Sequence of chain 1.A:
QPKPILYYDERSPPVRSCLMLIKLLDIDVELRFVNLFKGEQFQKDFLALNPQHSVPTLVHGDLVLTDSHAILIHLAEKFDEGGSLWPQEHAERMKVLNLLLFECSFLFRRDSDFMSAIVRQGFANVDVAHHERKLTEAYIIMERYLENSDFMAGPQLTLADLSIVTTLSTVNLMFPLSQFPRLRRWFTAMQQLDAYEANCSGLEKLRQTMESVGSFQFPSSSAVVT

The small molecule below binds the protein below.
Small molecule (SMILES): Cc1ccc(C(C)(C)C)cc1S(=O)(=O)Nc1ccccc1C(=O)O

Binding-site contacts:
Ligand atom C7 contacts residue PHE117 of chain 1.A at 4.1 Å (hydrophobic).
Ligand atom C7 contacts residue SER121 of chain 1.A at 3.8 Å.
Ligand atom C28 contacts residue PHE46 of chain 1.A at 4.0 Å (hydrophobic).
Ligand atom C21 contacts residue MET124 of chain 1.A at 3.6 Å (hydrophobic).
Ligand atom C2 contacts residue PRO22 of chain 1.A at 3.5 Å (hydrophobic).
Ligand atom O8 contacts residue SER125 of chain 1.A at 4.1 Å.
Ligand atom C4 contacts residue PHE117 of chain 1.A at 4.1 Å (hydrophobic).
Ligand atom C3 contacts residue LEU215 of chain 1.A at 4.2 Å (hydrophobic).
Ligand atom C4 contacts residue MET124 of chain 1.A at 4.1 Å (hydrophobic).
Ligand atom C15 contacts residue PHE46 of chain 1.A at 3.5 Å (hydrophobic).
Ligand atom O14 contacts residue PHE46 of chain 1.A at 3.1 Å.
Ligand atom C17 contacts residue SER125 of chain 1.A at 3.8 Å.
Ligand atom C27 contacts residue GSH1 of chain 1.D at 4.1 Å.
Ligand atom O13 contacts residue LEU215 of chain 1.A at 3.2 Å.
Ligand atom C27 contacts residue GLN50 of chain 1.A at 3.6 Å.
Ligand atom C2 contacts residue GSH1 of chain 1.D at 4.1 Å.
Ligand atom C17 contacts residue VAL128 of chain 1.A at 3.8 Å (hydrophobic).
Ligand atom C20 contacts residue PHE46 of chain 1.A at 3.6 Å (hydrophobic).
Ligand atom C2 contacts residue LEU215 of chain 1.A at 4.2 Å (hydrophobic).
Ligand atom C7 contacts residue GSH1 of chain 1.D at 3.6 Å.
Ligand atom C27 contacts residue LEU45 of chain 1.A at 4.2 Å (hydrophobic).
Ligand atom C28 contacts residue LEU45 of chain 1.A at 3.4 Å (hydrophobic).
Ligand atom C3 contacts residue THR179 of chain 1.A at 4.2 Å.
Ligand atom O13 contacts residue PHE46 of chain 1.A at 3.4 Å.
Ligand atom N1 contacts residue GSH1 of chain 1.D at 3.2 Å (h-bond).
Ligand atom C5 contacts residue SER121 of chain 1.A at 3.3 Å.
Ligand atom C6 contacts residue GSH1 of chain 1.D at 3.6 Å.
Ligand atom O9 contacts residue GSH1 of chain 1.D at 3.2 Å.
Ligand atom C4 contacts residue SER121 of chain 1.A at 3.8 Å.
Ligand atom C6 contacts residue PHE117 of chain 1.A at 4.1 Å (hydrophobic).
Ligand atom O8 contacts residue PHE117 of chain 1.A at 3.9 Å.
Ligand atom C3 contacts residue PRO22 of chain 1.A at 3.6 Å (hydrophobic).
Ligand atom S12 contacts residue PHE46 of chain 1.A at 3.6 Å.
Ligand atom C5 contacts residue PHE117 of chain 1.A at 3.8 Å (hydrophobic).
Ligand atom C16 contacts residue PHE46 of chain 1.A at 4.1 Å (hydrophobic).
Ligand atom O8 contacts residue SER121 of chain 1.A at 2.6 Å (h-bond).
Ligand atom C1 contacts residue GSH1 of chain 1.D at 3.4 Å.
Ligand atom C3 contacts residue ASP120 of chain 1.A at 4.0 Å.
Ligand atom C4 contacts residue ASP120 of chain 1.A at 3.7 Å.
Ligand atom O14 contacts residue LEU45 of chain 1.A at 3.3 Å.